The small molecule below binds the protein below.
Small molecule (SMILES): OC[C@H]1O[C@@H](O)[C@H](O)[C@@H](O)[C@@H]1O

Binding-site contacts:
Ligand atom C2 contacts residue TRP130 of chain 1.B at 3.8 Å (hydrophobic).
Ligand atom C1 contacts residue TYR301 of chain 1.B at 3.5 Å (hydrophobic).
Ligand atom O3 contacts residue TRP416 of chain 1.B at 2.9 Å (h-bond).
Ligand atom O6 contacts residue TRP332 of chain 1.B at 3.4 Å.
Ligand atom C6 contacts residue PHE424 of chain 1.B at 3.7 Å (hydrophobic).
Ligand atom C1 contacts residue GLU174 of chain 1.B at 3.5 Å.
Ligand atom C5 contacts residue GLU415 of chain 1.B at 4.0 Å.
Ligand atom C3 contacts residue GLN28 of chain 1.B at 3.7 Å.
Ligand atom O2 contacts residue HIS129 of chain 1.B at 3.0 Å (h-bond).
Ligand atom O6 contacts residue GLU415 of chain 1.B at 2.5 Å (salt-bridge).
Ligand atom C4 contacts residue TRP408 of chain 1.B at 3.9 Å (hydrophobic).
Ligand atom C3 contacts residue TRP416 of chain 1.B at 3.8 Å (hydrophobic).
Ligand atom O3 contacts residue GLN28 of chain 1.B at 2.6 Å (h-bond).
Ligand atom O2 contacts residue GLU360 of chain 1.B at 2.9 Å (salt-bridge).
Ligand atom O5 contacts residue TYR301 of chain 1.B at 3.6 Å.
Ligand atom O1 contacts residue GLU360 of chain 1.B at 2.8 Å (salt-bridge).
Ligand atom C2 contacts residue GLU360 of chain 1.B at 3.5 Å.
Ligand atom O1 contacts residue GLU174 of chain 1.B at 2.1 Å (salt-bridge).
Ligand atom C1 contacts residue GLU360 of chain 1.B at 2.8 Å.
Ligand atom O4 contacts residue TRP416 of chain 1.B at 3.8 Å.
Ligand atom O3 contacts residue HIS129 of chain 1.B at 3.3 Å (h-bond).
Ligand atom O1 contacts residue TYR301 of chain 1.B at 3.6 Å.
Ligand atom O4 contacts residue GLN28 of chain 1.B at 3.1 Å (h-bond).
Ligand atom C6 contacts residue GLU415 of chain 1.B at 3.1 Å.
Ligand atom O5 contacts residue GLU360 of chain 1.B at 4.0 Å.
Ligand atom C2 contacts residue GLU174 of chain 1.B at 3.7 Å.
Ligand atom C3 contacts residue HIS129 of chain 1.B at 4.0 Å.
Ligand atom C4 contacts residue GLU415 of chain 1.B at 3.5 Å.
Ligand atom O1 contacts residue ASN299 of chain 1.B at 3.8 Å.
Ligand atom C4 contacts residue TRP416 of chain 1.B at 3.7 Å (hydrophobic).
Ligand atom C2 contacts residue HIS129 of chain 1.B at 3.9 Å.
Ligand atom O2 contacts residue GLU174 of chain 1.B at 3.6 Å.
Ligand atom O2 contacts residue TRP130 of chain 1.B at 3.9 Å.
Ligand atom O4 contacts residue GLU415 of chain 1.B at 2.6 Å (salt-bridge).
Ligand atom C5 contacts residue TRP408 of chain 1.B at 3.7 Å (hydrophobic).
Ligand atom O3 contacts residue TRP408 of chain 1.B at 3.5 Å.
Ligand atom O2 contacts residue ASN173 of chain 1.B at 3.1 Å (h-bond).
Ligand atom C3 contacts residue TRP408 of chain 1.B at 3.5 Å (hydrophobic).
Ligand atom C5 contacts residue TYR301 of chain 1.B at 3.6 Å (hydrophobic).
Ligand atom O4 contacts residue TRP408 of chain 1.B at 3.1 Å (h-bond).

Sequence of chain 1.B:
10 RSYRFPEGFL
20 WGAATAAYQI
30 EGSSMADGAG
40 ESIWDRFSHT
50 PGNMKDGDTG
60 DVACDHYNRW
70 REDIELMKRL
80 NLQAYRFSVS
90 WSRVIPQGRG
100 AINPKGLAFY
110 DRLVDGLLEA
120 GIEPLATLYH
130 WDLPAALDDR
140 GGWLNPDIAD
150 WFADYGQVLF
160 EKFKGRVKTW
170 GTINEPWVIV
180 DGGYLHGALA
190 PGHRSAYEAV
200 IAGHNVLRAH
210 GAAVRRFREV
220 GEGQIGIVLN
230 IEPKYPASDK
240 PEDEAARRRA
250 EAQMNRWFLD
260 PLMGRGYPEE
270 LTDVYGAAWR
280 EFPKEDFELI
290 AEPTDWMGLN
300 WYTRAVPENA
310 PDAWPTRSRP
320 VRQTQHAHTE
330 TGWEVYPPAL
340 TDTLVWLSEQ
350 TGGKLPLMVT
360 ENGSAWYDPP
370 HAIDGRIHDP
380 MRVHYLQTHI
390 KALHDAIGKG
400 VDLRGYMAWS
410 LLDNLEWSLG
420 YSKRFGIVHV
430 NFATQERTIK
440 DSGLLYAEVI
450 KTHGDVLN